Sequence of chain 6.PB:
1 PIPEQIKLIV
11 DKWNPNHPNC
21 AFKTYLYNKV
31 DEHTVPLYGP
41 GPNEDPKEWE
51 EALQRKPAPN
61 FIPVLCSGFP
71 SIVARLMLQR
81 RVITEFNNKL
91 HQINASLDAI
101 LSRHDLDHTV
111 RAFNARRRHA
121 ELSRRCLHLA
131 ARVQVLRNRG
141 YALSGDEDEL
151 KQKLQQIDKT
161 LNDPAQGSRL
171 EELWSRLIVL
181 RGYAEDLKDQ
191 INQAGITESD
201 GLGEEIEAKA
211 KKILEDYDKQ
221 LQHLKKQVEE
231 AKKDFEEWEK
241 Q

Sequence of chain 6.MA:
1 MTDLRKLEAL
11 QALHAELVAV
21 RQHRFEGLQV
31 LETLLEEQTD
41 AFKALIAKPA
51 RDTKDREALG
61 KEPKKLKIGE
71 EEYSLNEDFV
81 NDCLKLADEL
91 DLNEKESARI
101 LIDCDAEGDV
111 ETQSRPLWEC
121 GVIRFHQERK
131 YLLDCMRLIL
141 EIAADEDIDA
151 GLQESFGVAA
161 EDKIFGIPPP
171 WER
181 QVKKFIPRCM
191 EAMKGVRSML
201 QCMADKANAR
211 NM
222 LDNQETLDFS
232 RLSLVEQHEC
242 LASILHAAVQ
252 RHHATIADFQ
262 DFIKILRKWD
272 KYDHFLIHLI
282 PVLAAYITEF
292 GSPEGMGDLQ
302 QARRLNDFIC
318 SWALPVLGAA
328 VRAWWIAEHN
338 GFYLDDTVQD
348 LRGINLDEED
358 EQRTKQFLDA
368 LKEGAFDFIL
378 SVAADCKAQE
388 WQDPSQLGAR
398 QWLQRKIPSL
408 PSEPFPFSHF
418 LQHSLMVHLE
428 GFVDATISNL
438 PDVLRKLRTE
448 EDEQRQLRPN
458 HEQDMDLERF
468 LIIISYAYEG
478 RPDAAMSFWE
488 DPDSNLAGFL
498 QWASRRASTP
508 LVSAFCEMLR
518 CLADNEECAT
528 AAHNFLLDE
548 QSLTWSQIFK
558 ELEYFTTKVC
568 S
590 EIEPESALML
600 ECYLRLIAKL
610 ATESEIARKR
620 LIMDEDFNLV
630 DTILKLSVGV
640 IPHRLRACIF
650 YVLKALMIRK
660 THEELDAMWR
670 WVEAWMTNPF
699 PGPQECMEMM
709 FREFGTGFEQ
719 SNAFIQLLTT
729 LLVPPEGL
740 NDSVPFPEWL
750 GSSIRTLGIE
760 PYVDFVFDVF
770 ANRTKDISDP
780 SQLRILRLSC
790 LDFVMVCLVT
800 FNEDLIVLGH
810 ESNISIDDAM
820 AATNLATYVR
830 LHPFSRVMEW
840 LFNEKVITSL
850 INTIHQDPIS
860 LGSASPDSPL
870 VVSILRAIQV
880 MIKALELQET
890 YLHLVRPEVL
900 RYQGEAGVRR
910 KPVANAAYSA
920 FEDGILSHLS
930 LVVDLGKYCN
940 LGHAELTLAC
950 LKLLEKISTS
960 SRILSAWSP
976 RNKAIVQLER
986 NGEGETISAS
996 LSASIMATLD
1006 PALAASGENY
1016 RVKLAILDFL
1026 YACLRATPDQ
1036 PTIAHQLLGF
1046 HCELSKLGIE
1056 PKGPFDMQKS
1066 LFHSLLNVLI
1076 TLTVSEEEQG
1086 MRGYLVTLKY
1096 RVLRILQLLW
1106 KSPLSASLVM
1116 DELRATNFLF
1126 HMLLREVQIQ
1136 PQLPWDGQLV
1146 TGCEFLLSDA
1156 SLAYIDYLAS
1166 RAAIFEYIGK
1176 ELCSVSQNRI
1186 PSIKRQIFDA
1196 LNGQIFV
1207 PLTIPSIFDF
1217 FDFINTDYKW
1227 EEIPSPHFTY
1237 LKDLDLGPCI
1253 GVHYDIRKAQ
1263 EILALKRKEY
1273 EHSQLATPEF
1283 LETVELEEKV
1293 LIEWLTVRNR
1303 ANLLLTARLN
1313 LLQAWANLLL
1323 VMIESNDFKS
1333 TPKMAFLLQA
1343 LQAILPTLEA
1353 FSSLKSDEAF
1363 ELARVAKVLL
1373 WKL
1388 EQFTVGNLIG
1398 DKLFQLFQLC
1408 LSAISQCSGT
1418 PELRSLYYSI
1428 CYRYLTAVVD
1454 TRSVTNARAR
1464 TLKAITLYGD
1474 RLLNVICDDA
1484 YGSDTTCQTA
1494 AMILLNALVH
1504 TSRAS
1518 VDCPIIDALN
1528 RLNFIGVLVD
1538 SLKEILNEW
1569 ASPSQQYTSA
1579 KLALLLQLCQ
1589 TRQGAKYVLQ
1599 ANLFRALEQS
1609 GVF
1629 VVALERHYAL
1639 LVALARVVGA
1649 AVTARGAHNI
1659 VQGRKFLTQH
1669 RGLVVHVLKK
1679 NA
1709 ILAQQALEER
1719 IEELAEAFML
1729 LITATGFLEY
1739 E

Sequence of chain 6.KB:
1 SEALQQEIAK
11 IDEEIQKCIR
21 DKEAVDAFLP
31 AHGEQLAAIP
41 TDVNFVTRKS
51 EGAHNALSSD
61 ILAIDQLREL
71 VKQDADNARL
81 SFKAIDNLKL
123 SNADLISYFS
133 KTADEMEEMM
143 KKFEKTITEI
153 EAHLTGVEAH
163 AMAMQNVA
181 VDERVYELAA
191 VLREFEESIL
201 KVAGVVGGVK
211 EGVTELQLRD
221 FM

This small molecule binds to this protein.
Small molecule (SMILES): CC[C@H](C)[C@H](N)C(=O)N[C@@H](CC(C)C)C(=O)N1CCC[C@H]1C(=O)N[C@@H](CCSC)C(=O)N[C@@H](Cc1ccc(O)cc1)C(=O)N[C@@H](CCCCN)C(=O)N[C@@H](CC(C)C)C(=O)N[C@@H](CO)C(=O)N1CCC[C@H]1C=O

Binding-site contacts:
Ligand atom SD contacts residue ASN1072 of chain 6.MA at 3.7 Å.
Ligand atom CG2 contacts residue GLN1063 of chain 6.MA at 3.3 Å.
Ligand atom CG contacts residue ASN1072 of chain 6.MA at 4.2 Å.
Ligand atom CD2 contacts residue PHE1125 of chain 6.MA at 4.2 Å (hydrophobic).
Ligand atom CD1 contacts residue ASN1072 of chain 6.MA at 4.0 Å.
Ligand atom CD2 contacts residue THR1121 of chain 6.MA at 4.0 Å.
Ligand atom OH contacts residue ASP182 of chain 6.KB at 3.3 Å (salt-bridge).
Ligand atom CD1 contacts residue PHE1125 of chain 6.MA at 3.6 Å (hydrophobic).
Ligand atom CG contacts residue THR1121 of chain 6.MA at 3.3 Å.
Ligand atom O contacts residue THR1121 of chain 6.MA at 4.0 Å.
Ligand atom OH contacts residue HIS1068 of chain 6.MA at 3.8 Å.
Ligand atom CD1 contacts residue THR1121 of chain 6.MA at 3.0 Å.
Ligand atom CD2 contacts residue GLN1063 of chain 6.MA at 3.6 Å.
Ligand atom OH contacts residue ASN1072 of chain 6.MA at 3.1 Å (h-bond).
Ligand atom CE2 contacts residue ASP182 of chain 6.KB at 4.1 Å.
Ligand atom CD1 contacts residue TYR141 of chain 6.PB at 3.4 Å (hydrophobic).
Ligand atom OH contacts residue GLU183 of chain 6.KB at 4.0 Å.
Ligand atom CZ contacts residue ASN1072 of chain 6.MA at 3.5 Å.
Ligand atom CG1 contacts residue TYR141 of chain 6.PB at 3.8 Å (hydrophobic).
Ligand atom CE1 contacts residue ASN1072 of chain 6.MA at 3.3 Å.
Ligand atom CZ contacts residue ASP182 of chain 6.KB at 4.0 Å.
Ligand atom C contacts residue GLN1063 of chain 6.MA at 3.9 Å.
Ligand atom C contacts residue HIS1126 of chain 6.MA at 4.0 Å.
Ligand atom O contacts residue GLN1063 of chain 6.MA at 2.9 Å (h-bond).
Ligand atom CD2 contacts residue THR1121 of chain 6.MA at 4.3 Å.
Ligand atom CD1 contacts residue ASN1122 of chain 6.MA at 4.3 Å.
Ligand atom CD1 contacts residue GLN1063 of chain 6.MA at 3.8 Å.
Ligand atom CA contacts residue GLN1063 of chain 6.MA at 4.3 Å.
Ligand atom OH contacts residue GLN1063 of chain 6.MA at 3.7 Å.
Ligand atom CD2 contacts residue ALA1120 of chain 6.MA at 3.5 Å (hydrophobic).
Ligand atom CB contacts residue THR1121 of chain 6.MA at 3.3 Å.
Ligand atom CG contacts residue HIS1126 of chain 6.MA at 4.3 Å.
Ligand atom CZ contacts residue GLN1063 of chain 6.MA at 4.1 Å.
Ligand atom C contacts residue VAL1202 of chain 6.MA at 4.2 Å (hydrophobic).
Ligand atom CD2 contacts residue HIS1126 of chain 6.MA at 3.4 Å.
Ligand atom CE2 contacts residue GLN1063 of chain 6.MA at 3.3 Å.
Ligand atom CD2 contacts residue LEU1129 of chain 6.MA at 4.2 Å (hydrophobic).
Ligand atom CE1 contacts residue THR1121 of chain 6.MA at 3.9 Å.
Ligand atom O contacts residue HIS1126 of chain 6.MA at 3.3 Å (h-bond).
Ligand atom O contacts residue VAL1202 of chain 6.MA at 3.2 Å.